This small molecule binds to this protein.
Small molecule (SMILES): CCCCCCCCCCCC[N+](C)(C)CCCS(=O)(=O)O

Sequence of chain 20.A:
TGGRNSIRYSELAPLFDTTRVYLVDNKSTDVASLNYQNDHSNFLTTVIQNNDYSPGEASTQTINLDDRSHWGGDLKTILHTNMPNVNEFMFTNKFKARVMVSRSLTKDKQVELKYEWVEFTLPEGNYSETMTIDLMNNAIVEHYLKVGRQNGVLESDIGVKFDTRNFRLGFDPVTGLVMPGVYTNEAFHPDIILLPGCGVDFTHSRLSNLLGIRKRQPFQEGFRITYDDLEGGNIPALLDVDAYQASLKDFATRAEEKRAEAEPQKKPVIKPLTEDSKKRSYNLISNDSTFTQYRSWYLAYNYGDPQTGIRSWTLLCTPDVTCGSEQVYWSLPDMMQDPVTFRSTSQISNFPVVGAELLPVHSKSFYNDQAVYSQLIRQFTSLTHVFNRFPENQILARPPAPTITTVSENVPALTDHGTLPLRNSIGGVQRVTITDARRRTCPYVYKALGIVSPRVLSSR

Binding-site contacts:
Ligand atom C2 contacts residue TRP374 of chain 20.A at 4.0 Å (hydrophobic).
Ligand atom O2S contacts residue GLY222 of chain 20.A at 3.4 Å (h-bond).
Ligand atom O1S contacts residue ARG224 of chain 20.A at 2.9 Å (salt-bridge).
Ligand atom S1 contacts residue ARG224 of chain 20.A at 4.0 Å.
Ligand atom O1S contacts residue LYS215 of chain 20.A at 3.9 Å.
Ligand atom O2S contacts residue LYS215 of chain 20.A at 3.1 Å (salt-bridge).
Ligand atom C2 contacts residue ARG224 of chain 20.A at 4.0 Å.
Ligand atom N1 contacts residue TRP374 of chain 20.A at 3.5 Å.
Ligand atom S1 contacts residue LYS215 of chain 20.A at 4.1 Å.
Ligand atom C3 contacts residue ASP229 of chain 20.A at 4.4 Å.
Ligand atom O1S contacts residue PHE223 of chain 20.A at 3.2 Å.
Ligand atom O1S contacts residue GLY222 of chain 20.A at 3.0 Å (h-bond).
Ligand atom C1 contacts residue TRP374 of chain 20.A at 3.3 Å (hydrophobic).
Ligand atom S1 contacts residue GLY222 of chain 20.A at 3.8 Å.
Ligand atom O3S contacts residue ARG224 of chain 20.A at 3.8 Å.
Ligand atom O1S contacts residue TRP374 of chain 20.A at 4.0 Å.
Ligand atom C3 contacts residue TRP374 of chain 20.A at 4.0 Å (hydrophobic).
Ligand atom S1 contacts residue TRP374 of chain 20.A at 4.4 Å.
Ligand atom C1 contacts residue ARG224 of chain 20.A at 4.1 Å.